Binding-site contacts:
Ligand atom O5 contacts residue ASN234 of chain 1.A at 2.3 Å (h-bond).
Ligand atom O5 contacts residue ASP260 of chain 1.A at 3.2 Å (salt-bridge).
Ligand atom O6 contacts residue ASP260 of chain 1.A at 2.7 Å (salt-bridge).
Ligand atom C3 contacts residue ASN234 of chain 1.A at 3.8 Å.
Ligand atom C2 contacts residue ASN234 of chain 1.A at 2.5 Å.
Ligand atom O7 contacts residue ASN259 of chain 1.A at 3.9 Å.
Ligand atom O7 contacts residue GLN263 of chain 1.A at 3.0 Å (h-bond).
Ligand atom C1 contacts residue ASP261 of chain 1.A at 3.9 Å.
Ligand atom C8 contacts residue GLY272 of chain 1.A at 4.1 Å.
Ligand atom C7 contacts residue ASP261 of chain 1.A at 3.9 Å.
Ligand atom C5 contacts residue GLY264 of chain 1.A at 3.9 Å.
Ligand atom C3 contacts residue ASP261 of chain 1.A at 3.8 Å.
Ligand atom C7 contacts residue GLN263 of chain 1.A at 4.0 Å.
Ligand atom C4 contacts residue ASP260 of chain 1.A at 3.9 Å.
Ligand atom O7 contacts residue ASP260 of chain 1.A at 3.9 Å.
Ligand atom O5 contacts residue GLY264 of chain 1.A at 3.9 Å.
Ligand atom C2 contacts residue ASP261 of chain 1.A at 3.7 Å.
Ligand atom C5 contacts residue ASP260 of chain 1.A at 3.7 Å.
Ligand atom O7 contacts residue ASN234 of chain 1.A at 3.5 Å (h-bond).
Ligand atom C8 contacts residue GLN270 of chain 1.A at 4.2 Å.
Ligand atom C8 contacts residue GLY233 of chain 1.A at 4.0 Å.
Ligand atom C7 contacts residue ASN234 of chain 1.A at 3.4 Å.
Ligand atom O6 contacts residue GLN263 of chain 1.A at 2.8 Å (h-bond).
Ligand atom C6 contacts residue GLN270 of chain 1.A at 3.8 Å.
Ligand atom O6 contacts residue GLN270 of chain 1.A at 3.0 Å (h-bond).
Ligand atom C8 contacts residue GLN263 of chain 1.A at 3.5 Å.
Ligand atom C5 contacts residue ASN234 of chain 1.A at 3.6 Å.
Ligand atom N2 contacts residue ASN234 of chain 1.A at 2.9 Å (h-bond).
Ligand atom C6 contacts residue GLN263 of chain 1.A at 3.8 Å.
Ligand atom N2 contacts residue ASP261 of chain 1.A at 3.0 Å (salt-bridge).
Ligand atom C8 contacts residue ASP261 of chain 1.A at 3.8 Å.
Ligand atom C1 contacts residue ASP260 of chain 1.A at 4.0 Å.
Ligand atom O3 contacts residue ASP260 of chain 1.A at 3.8 Å.
Ligand atom C2 contacts residue ASP260 of chain 1.A at 3.7 Å.
Ligand atom C6 contacts residue ASP260 of chain 1.A at 3.5 Å.
Ligand atom C1 contacts residue ASN234 of chain 1.A at 1.4 Å.
Ligand atom C3 contacts residue ASP260 of chain 1.A at 4.0 Å.
Ligand atom O6 contacts residue ILE265 of chain 1.A at 3.9 Å.
Ligand atom O4 contacts residue ASP260 of chain 1.A at 3.5 Å.
Ligand atom O6 contacts residue GLY264 of chain 1.A at 3.3 Å.

The protein below binds the small molecule below.
Small molecule (SMILES): CC(=O)N[C@H]1[C@H](O[C@H]2[C@H](O)[C@@H](NC(C)=O)CO[C@@H]2CO)O[C@H](CO)[C@@H](O[C@@H]2O[C@H](CO[C@H]3O[C@H](CO)[C@@H](O)[C@H](O)[C@@H]3O)[C@@H](O)[C@H](O)[C@@H]2O)[C@@H]1O

Sequence of chain 1.A:
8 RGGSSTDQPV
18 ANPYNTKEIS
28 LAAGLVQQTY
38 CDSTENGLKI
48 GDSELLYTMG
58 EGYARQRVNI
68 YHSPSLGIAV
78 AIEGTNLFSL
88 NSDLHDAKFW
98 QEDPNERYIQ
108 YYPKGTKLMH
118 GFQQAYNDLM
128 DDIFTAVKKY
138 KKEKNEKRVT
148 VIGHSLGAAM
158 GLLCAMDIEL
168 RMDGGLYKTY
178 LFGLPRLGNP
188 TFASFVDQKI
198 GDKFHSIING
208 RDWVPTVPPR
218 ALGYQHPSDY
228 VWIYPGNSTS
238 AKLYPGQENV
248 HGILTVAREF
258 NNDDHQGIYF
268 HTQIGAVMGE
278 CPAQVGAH